The protein below binds the small molecule below.
Small molecule (SMILES): CC(C)[C@H](N)C(=O)O

Sequence of chain 1.A:
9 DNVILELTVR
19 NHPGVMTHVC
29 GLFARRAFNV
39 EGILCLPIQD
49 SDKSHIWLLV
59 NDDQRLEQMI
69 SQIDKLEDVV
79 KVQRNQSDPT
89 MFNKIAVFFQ

Binding-site contacts:
Ligand atom N contacts residue HIS20 of chain 1.A at 3.7 Å.
Ligand atom CA contacts residue ASN37 of chain 1.B at 3.7 Å.
Ligand atom CA contacts residue VAL38 of chain 1.B at 3.9 Å (hydrophobic).
Ligand atom CG1 contacts residue CYS43 of chain 1.A at 3.8 Å (hydrophobic).
Ligand atom O contacts residue MET24 of chain 1.A at 2.6 Å (h-bond).
Ligand atom CB contacts residue CYS43 of chain 1.A at 4.3 Å (hydrophobic).
Ligand atom O contacts residue GLY22 of chain 1.A at 3.5 Å (h-bond).
Ligand atom CG1 contacts residue ASN19 of chain 1.A at 3.9 Å.
Ligand atom C contacts residue PRO21 of chain 1.A at 4.2 Å (hydrophobic).
Ligand atom CG1 contacts residue ARG18 of chain 1.A at 4.2 Å.
Ligand atom CA contacts residue MET24 of chain 1.A at 4.3 Å (hydrophobic).
Ligand atom C contacts residue VAL23 of chain 1.A at 4.0 Å (hydrophobic).
Ligand atom CB contacts residue MET24 of chain 1.A at 4.1 Å (hydrophobic).
Ligand atom CB contacts residue VAL38 of chain 1.B at 4.2 Å (hydrophobic).
Ligand atom CG1 contacts residue VAL17 of chain 1.A at 3.9 Å (hydrophobic).
Ligand atom N contacts residue ASN37 of chain 1.B at 2.8 Å (h-bond).
Ligand atom C contacts residue GLY22 of chain 1.A at 4.0 Å.
Ligand atom CG2 contacts residue VAL38 of chain 1.B at 3.5 Å (hydrophobic).
Ligand atom O contacts residue VAL23 of chain 1.A at 3.1 Å (h-bond).
Ligand atom CB contacts residue VAL23 of chain 1.A at 4.2 Å (hydrophobic).
Ligand atom C contacts residue HIS20 of chain 1.A at 3.3 Å.
Ligand atom C contacts residue VAL38 of chain 1.B at 4.3 Å (hydrophobic).
Ligand atom OXT contacts residue HIS20 of chain 1.A at 3.8 Å.
Ligand atom OXT contacts residue PRO21 of chain 1.A at 4.0 Å.
Ligand atom CA contacts residue ASN19 of chain 1.A at 4.0 Å.
Ligand atom CG2 contacts residue ILE41 of chain 1.B at 4.0 Å (hydrophobic).
Ligand atom CA contacts residue HIS20 of chain 1.A at 3.2 Å.
Ligand atom CG2 contacts residue MET24 of chain 1.A at 4.0 Å (hydrophobic).
Ligand atom CA contacts residue VAL23 of chain 1.A at 4.1 Å (hydrophobic).
Ligand atom CG1 contacts residue SER52 of chain 1.A at 4.1 Å.
Ligand atom O contacts residue HIS20 of chain 1.A at 3.6 Å (h-bond).
Ligand atom C contacts residue MET24 of chain 1.A at 3.7 Å (hydrophobic).
Ligand atom O contacts residue PRO21 of chain 1.A at 4.2 Å.
Ligand atom C contacts residue ASN37 of chain 1.B at 4.0 Å.
Ligand atom OXT contacts residue GLY22 of chain 1.A at 4.1 Å.
Ligand atom CG2 contacts residue CYS43 of chain 1.A at 3.7 Å (hydrophobic).
Ligand atom OXT contacts residue VAL38 of chain 1.B at 3.2 Å (h-bond).
Ligand atom N contacts residue ASN19 of chain 1.A at 2.9 Å (h-bond).
Ligand atom N contacts residue VAL38 of chain 1.B at 2.8 Å (h-bond).
Ligand atom OXT contacts residue ASN37 of chain 1.B at 3.5 Å (h-bond).

Sequence of chain 1.B:
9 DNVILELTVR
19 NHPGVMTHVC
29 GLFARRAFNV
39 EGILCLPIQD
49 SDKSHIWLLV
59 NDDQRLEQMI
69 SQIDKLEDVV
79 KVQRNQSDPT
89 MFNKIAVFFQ